This protein binds this small molecule.
Small molecule (SMILES): CC(=O)N[C@H]1[C@H](O[C@H]2[C@H](O)[C@@H](NC(C)=O)CO[C@@H]2CO)O[C@H](CO)[C@@H](O)[C@@H]1O

Binding-site contacts:
Ligand atom C2 contacts residue ASN283 of chain 1.B at 2.2 Å.
Ligand atom C1 contacts residue ILE281 of chain 1.B at 3.8 Å (hydrophobic).
Ligand atom O3 contacts residue ASN283 of chain 1.B at 4.4 Å.
Ligand atom O7 contacts residue ARG279 of chain 1.B at 4.5 Å.
Ligand atom O6 contacts residue ARG558 of chain 1.B at 3.8 Å.
Ligand atom C3 contacts residue ASN283 of chain 1.B at 3.6 Å.
Ligand atom C7 contacts residue ASN283 of chain 1.B at 3.4 Å.
Ligand atom C8 contacts residue ILE281 of chain 1.B at 4.3 Å (hydrophobic).
Ligand atom C1 contacts residue ASN283 of chain 1.B at 1.4 Å.
Ligand atom C4 contacts residue ASN283 of chain 1.B at 4.1 Å.
Ligand atom C5 contacts residue ASN283 of chain 1.B at 3.6 Å.
Ligand atom C8 contacts residue ASN283 of chain 1.B at 2.9 Å.
Ligand atom C6 contacts residue ARG558 of chain 1.B at 4.0 Å.
Ligand atom O5 contacts residue ILE281 of chain 1.B at 4.2 Å.
Ligand atom C8 contacts residue ARG279 of chain 1.B at 4.2 Å.
Ligand atom C8 contacts residue GLU639 of chain 1.B at 3.9 Å.
Ligand atom O5 contacts residue ASN283 of chain 1.B at 2.3 Å (h-bond).
Ligand atom C8 contacts residue ASP640 of chain 1.B at 4.2 Å.
Ligand atom C8 contacts residue TYR284 of chain 1.B at 4.0 Å (hydrophobic).
Ligand atom N2 contacts residue ASN283 of chain 1.B at 2.8 Å (h-bond).

Sequence of chain 1.B:
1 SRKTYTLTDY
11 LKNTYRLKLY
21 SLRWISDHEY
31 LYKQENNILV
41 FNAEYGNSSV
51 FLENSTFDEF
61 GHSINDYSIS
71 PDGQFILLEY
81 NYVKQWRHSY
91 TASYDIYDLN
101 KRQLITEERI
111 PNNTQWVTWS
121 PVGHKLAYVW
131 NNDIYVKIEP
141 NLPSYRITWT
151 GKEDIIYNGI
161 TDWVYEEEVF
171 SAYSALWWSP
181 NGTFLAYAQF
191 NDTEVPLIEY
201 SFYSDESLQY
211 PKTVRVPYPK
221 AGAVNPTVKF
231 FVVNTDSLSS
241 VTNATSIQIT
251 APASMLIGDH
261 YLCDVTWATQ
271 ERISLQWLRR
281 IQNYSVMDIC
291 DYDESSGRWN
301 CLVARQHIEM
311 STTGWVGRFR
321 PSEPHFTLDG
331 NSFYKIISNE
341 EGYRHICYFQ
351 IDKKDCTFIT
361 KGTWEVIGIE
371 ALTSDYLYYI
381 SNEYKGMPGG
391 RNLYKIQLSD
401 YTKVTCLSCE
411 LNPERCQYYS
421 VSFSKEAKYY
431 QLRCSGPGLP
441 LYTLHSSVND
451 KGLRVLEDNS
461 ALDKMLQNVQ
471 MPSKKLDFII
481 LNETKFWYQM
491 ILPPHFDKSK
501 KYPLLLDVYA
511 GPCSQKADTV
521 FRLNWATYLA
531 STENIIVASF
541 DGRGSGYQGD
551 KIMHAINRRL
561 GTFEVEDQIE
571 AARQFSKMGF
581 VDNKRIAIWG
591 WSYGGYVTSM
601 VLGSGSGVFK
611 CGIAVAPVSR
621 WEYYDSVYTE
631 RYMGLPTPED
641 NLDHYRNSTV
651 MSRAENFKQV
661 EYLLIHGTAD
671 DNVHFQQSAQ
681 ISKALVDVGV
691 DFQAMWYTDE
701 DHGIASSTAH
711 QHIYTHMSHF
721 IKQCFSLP